Sequence of chain 1.D:
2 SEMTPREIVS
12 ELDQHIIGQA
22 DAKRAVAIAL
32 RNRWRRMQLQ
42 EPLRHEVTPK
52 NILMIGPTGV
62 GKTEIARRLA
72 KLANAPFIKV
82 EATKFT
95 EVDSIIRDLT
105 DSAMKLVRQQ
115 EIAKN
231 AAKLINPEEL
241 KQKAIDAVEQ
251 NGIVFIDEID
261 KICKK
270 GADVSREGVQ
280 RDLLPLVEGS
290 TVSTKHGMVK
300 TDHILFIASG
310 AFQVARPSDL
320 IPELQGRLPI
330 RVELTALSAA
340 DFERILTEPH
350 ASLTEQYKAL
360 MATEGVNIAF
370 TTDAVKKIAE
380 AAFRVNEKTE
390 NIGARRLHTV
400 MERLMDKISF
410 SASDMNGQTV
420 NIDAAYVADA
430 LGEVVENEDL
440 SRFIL

Binding-site contacts:
Ligand atom CD6 contacts residue THR50 of chain 1.K at 3.9 Å.
Ligand atom N3 contacts residue GLY48 of chain 1.K at 3.1 Å (h-bond).
Ligand atom S contacts residue SER125 of chain 1.K at 3.9 Å.
Ligand atom O1' contacts residue THR1 of chain 1.K at 2.7 Å (h-bond).
Ligand atom CB3 contacts residue LYS33 of chain 1.K at 2.8 Å.
Ligand atom C2' contacts residue GLY48 of chain 1.K at 3.3 Å.
Ligand atom CA2 contacts residue GLY48 of chain 1.K at 3.9 Å.
Ligand atom CS contacts residue LYS33 of chain 1.K at 3.6 Å.
Ligand atom C2 contacts residue GLY48 of chain 1.K at 3.9 Å.
Ligand atom CA3 contacts residue THR1 of chain 1.K at 2.5 Å.
Ligand atom CA2 contacts residue SER21 of chain 1.K at 3.8 Å.
Ligand atom C1 contacts residue SER21 of chain 1.K at 3.9 Å.
Ligand atom C2' contacts residue THR1 of chain 1.K at 2.7 Å.
Ligand atom CD6 contacts residue LEU444 of chain 1.D at 3.7 Å (hydrophobic).
Ligand atom O2 contacts residue VAL20 of chain 1.K at 3.5 Å.
Ligand atom O1' contacts residue SER125 of chain 1.K at 3.5 Å (h-bond).
Ligand atom CG3 contacts residue GLY48 of chain 1.K at 3.5 Å.
Ligand atom CG1 contacts residue VAL20 of chain 1.K at 3.9 Å (hydrophobic).
Ligand atom C1' contacts residue GLY124 of chain 1.K at 3.6 Å.
Ligand atom CD1 contacts residue MET27 of chain 1.K at 3.9 Å (hydrophobic).
Ligand atom C1' contacts residue SER125 of chain 1.K at 2.7 Å.
Ligand atom CG3 contacts residue THR1 of chain 1.K at 3.8 Å.
Ligand atom CA3 contacts residue GLY48 of chain 1.K at 3.8 Å.
Ligand atom CD5 contacts residue ALA47 of chain 1.K at 3.7 Å (hydrophobic).
Ligand atom CD5 contacts residue PHE46 of chain 1.K at 3.5 Å (hydrophobic).
Ligand atom S contacts residue THR1 of chain 1.K at 2.9 Å (h-bond).
Ligand atom CD1 contacts residue LEU22 of chain 1.K at 3.6 Å (hydrophobic).
Ligand atom CS contacts residue THR1 of chain 1.K at 1.5 Å.
Ligand atom CD3 contacts residue SER21 of chain 1.K at 3.5 Å.
Ligand atom C1' contacts residue THR1 of chain 1.K at 3.1 Å.
Ligand atom O2 contacts residue SER21 of chain 1.K at 3.2 Å (h-bond).
Ligand atom CB3 contacts residue THR1 of chain 1.K at 2.7 Å.
Ligand atom N3 contacts residue THR1 of chain 1.K at 3.8 Å.
Ligand atom O1 contacts residue GLY49 of chain 1.K at 3.8 Å.
Ligand atom CD5 contacts residue GLY48 of chain 1.K at 3.0 Å.
Ligand atom CA3 contacts residue LYS33 of chain 1.K at 3.5 Å.
Ligand atom O1 contacts residue THR50 of chain 1.K at 3.5 Å (h-bond).
Ligand atom CD5 contacts residue THR1 of chain 1.K at 3.7 Å.
Ligand atom CB1 contacts residue THR50 of chain 1.K at 3.6 Å.
Ligand atom N2 contacts residue SER21 of chain 1.K at 3.0 Å (h-bond).

Sequence of chain 1.K:
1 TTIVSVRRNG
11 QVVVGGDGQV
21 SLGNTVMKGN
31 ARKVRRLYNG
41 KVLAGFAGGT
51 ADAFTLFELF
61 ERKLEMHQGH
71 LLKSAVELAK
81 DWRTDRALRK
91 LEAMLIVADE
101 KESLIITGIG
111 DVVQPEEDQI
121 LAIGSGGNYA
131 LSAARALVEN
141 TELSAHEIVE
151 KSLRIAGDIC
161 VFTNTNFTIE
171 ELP

A small-molecule ligand and the protein it binds are described below.
Small molecule (SMILES): CC(C)C[C@@H](C=CS(C)(=O)=O)NC(=O)[C@H](CC(C)C)NC(=O)[C@H](CC(C)C)NC(=O)Cc1cc(I)c(O)c([N+](=O)[O-])c1

Sequence of chain 1.J:
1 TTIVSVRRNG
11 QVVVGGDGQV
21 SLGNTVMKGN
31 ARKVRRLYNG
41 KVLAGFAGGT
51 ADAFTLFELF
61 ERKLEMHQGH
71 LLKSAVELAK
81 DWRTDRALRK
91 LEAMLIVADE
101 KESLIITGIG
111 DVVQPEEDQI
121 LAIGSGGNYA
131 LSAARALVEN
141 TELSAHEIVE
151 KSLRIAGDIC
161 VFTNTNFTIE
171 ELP